Sequence of chain 1.D:
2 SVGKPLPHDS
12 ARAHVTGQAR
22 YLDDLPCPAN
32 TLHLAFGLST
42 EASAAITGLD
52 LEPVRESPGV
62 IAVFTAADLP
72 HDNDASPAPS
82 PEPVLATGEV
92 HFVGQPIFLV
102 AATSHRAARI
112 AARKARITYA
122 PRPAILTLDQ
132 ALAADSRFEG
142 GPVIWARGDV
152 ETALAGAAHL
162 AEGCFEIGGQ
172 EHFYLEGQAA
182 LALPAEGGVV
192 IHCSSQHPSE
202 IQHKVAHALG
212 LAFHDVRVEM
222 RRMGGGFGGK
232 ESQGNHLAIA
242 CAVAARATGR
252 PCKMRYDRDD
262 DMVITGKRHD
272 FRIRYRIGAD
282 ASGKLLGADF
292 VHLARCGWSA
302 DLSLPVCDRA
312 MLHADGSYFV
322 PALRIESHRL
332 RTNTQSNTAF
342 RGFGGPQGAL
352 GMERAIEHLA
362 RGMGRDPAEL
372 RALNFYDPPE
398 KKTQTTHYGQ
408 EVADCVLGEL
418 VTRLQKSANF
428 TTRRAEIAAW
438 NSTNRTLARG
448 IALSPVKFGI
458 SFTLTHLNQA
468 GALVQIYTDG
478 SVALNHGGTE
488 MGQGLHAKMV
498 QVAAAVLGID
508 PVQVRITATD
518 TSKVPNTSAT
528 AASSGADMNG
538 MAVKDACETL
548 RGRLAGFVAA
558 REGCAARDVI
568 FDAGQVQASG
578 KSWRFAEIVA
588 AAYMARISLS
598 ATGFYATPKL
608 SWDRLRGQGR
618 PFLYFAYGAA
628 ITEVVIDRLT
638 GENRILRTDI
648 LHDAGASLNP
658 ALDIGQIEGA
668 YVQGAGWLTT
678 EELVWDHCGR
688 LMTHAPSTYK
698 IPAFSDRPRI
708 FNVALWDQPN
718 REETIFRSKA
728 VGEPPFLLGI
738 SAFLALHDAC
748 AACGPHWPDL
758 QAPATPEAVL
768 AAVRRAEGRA

Binding-site contacts:
Ligand atom O2 contacts residue THR460 of chain 1.D at 3.6 Å.
Ligand atom N9 contacts residue PHE344 of chain 1.D at 3.5 Å.
Ligand atom N3 contacts residue ALA529 of chain 1.D at 3.5 Å.
Ligand atom O6 contacts residue PHE344 of chain 1.D at 3.5 Å.
Ligand atom N8 contacts residue ALA529 of chain 1.D at 3.0 Å (h-bond).
Ligand atom C5 contacts residue ALA529 of chain 1.D at 3.5 Å (hydrophobic).
Ligand atom N9 contacts residue ALA529 of chain 1.D at 2.9 Å (h-bond).
Ligand atom O2 contacts residue PHE344 of chain 1.D at 3.5 Å.
Ligand atom C7 contacts residue MOS1 of chain 1.U at 3.1 Å.
Ligand atom C7 contacts residue PHE344 of chain 1.D at 3.6 Å (hydrophobic).
Ligand atom O6 contacts residue GLU232 of chain 1.D at 2.6 Å (salt-bridge).
Ligand atom N8 contacts residue GLU232 of chain 1.D at 3.8 Å.
Ligand atom N8 contacts residue GLU730 of chain 1.D at 2.9 Å (salt-bridge).
Ligand atom C6 contacts residue PHE459 of chain 1.D at 3.6 Å (hydrophobic).
Ligand atom N3 contacts residue PHE344 of chain 1.D at 3.1 Å.
Ligand atom O2 contacts residue ARG310 of chain 1.D at 2.6 Å (salt-bridge).
Ligand atom C2 contacts residue PHE344 of chain 1.D at 3.1 Å (hydrophobic).
Ligand atom C4 contacts residue GLU730 of chain 1.D at 3.8 Å.
Ligand atom C7 contacts residue ALA529 of chain 1.D at 3.3 Å (hydrophobic).
Ligand atom C4 contacts residue PHE344 of chain 1.D at 3.2 Å (hydrophobic).
Ligand atom N9 contacts residue MOS1 of chain 1.U at 3.1 Å.
Ligand atom N3 contacts residue ARG310 of chain 1.D at 3.5 Å (salt-bridge).
Ligand atom N8 contacts residue MTE1 of chain 1.T at 3.4 Å (h-bond).
Ligand atom O2 contacts residue PHE459 of chain 1.D at 3.9 Å.
Ligand atom O6 contacts residue PHE459 of chain 1.D at 3.4 Å.
Ligand atom C6 contacts residue GLU232 of chain 1.D at 3.7 Å.
Ligand atom N8 contacts residue ALA528 of chain 1.D at 3.5 Å.
Ligand atom N9 contacts residue GLU730 of chain 1.D at 2.5 Å (salt-bridge).
Ligand atom C7 contacts residue GLU232 of chain 1.D at 2.7 Å.
Ligand atom C5 contacts residue GLU232 of chain 1.D at 3.4 Å.
Ligand atom C6 contacts residue PHE344 of chain 1.D at 3.2 Å (hydrophobic).
Ligand atom C2 contacts residue ARG310 of chain 1.D at 3.4 Å.
Ligand atom N8 contacts residue MOS1 of chain 1.U at 2.1 Å.
Ligand atom N8 contacts residue PHE344 of chain 1.D at 3.8 Å.
Ligand atom N1 contacts residue PHE344 of chain 1.D at 3.1 Å.
Ligand atom C7 contacts residue ALA528 of chain 1.D at 3.0 Å (hydrophobic).
Ligand atom C4 contacts residue ALA529 of chain 1.D at 3.3 Å (hydrophobic).
Ligand atom C5 contacts residue ALA528 of chain 1.D at 3.7 Å (hydrophobic).
Ligand atom C5 contacts residue PHE344 of chain 1.D at 3.3 Å (hydrophobic).
Ligand atom N1 contacts residue PHE459 of chain 1.D at 3.5 Å.

This small molecule binds to this protein.
Small molecule (SMILES): O=c1nc2[nH][nH]cc-2c(=O)[nH]1